Binding-site contacts:
Ligand atom C5 contacts residue SER79 of chain 52.C at 4.3 Å.
Ligand atom C7 contacts residue ASN87 of chain 52.C at 3.9 Å.
Ligand atom O5 contacts residue SER79 of chain 52.C at 3.8 Å.
Ligand atom O6 contacts residue SER79 of chain 52.C at 2.5 Å (h-bond).
Ligand atom C3 contacts residue ASN87 of chain 52.C at 3.8 Å.
Ligand atom O5 contacts residue ASN87 of chain 52.C at 2.4 Å (h-bond).
Ligand atom N2 contacts residue ASN87 of chain 52.C at 2.9 Å (h-bond).
Ligand atom O6 contacts residue LEU91 of chain 52.C at 3.9 Å.
Ligand atom O7 contacts residue ASN87 of chain 52.C at 4.4 Å.
Ligand atom C6 contacts residue SER79 of chain 52.C at 3.6 Å.
Ligand atom C4 contacts residue ASN87 of chain 52.C at 4.2 Å.
Ligand atom C1 contacts residue ASN87 of chain 52.C at 1.4 Å.
Ligand atom C5 contacts residue ASN87 of chain 52.C at 3.7 Å.
Ligand atom C2 contacts residue ASN87 of chain 52.C at 2.5 Å.
Ligand atom C8 contacts residue ILE155 of chain 52.C at 3.7 Å (hydrophobic).

A protein and the small-molecule ligand that binds it are described below.
Small molecule (SMILES): CC(=O)N[C@@H]1[C@@H](O)[C@H](O)[C@@H](CO)O[C@H]1O

Sequence of chain 52.C:
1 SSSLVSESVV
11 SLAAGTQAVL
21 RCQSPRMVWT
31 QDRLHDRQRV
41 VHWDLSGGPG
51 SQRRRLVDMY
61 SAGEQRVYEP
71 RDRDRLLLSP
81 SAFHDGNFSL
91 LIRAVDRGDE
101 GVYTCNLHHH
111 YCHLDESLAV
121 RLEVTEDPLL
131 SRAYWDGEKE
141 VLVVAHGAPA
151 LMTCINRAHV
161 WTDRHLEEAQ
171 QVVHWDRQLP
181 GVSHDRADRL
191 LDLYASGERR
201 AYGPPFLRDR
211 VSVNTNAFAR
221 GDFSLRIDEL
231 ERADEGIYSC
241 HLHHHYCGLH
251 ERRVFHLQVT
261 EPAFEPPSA